This small molecule binds to this protein.
Small molecule (SMILES): CC(=O)N[C@@H]1[C@@H](O)[C@H](O)[C@@H](CO)O[C@H]1O

Sequence of chain 1.A:
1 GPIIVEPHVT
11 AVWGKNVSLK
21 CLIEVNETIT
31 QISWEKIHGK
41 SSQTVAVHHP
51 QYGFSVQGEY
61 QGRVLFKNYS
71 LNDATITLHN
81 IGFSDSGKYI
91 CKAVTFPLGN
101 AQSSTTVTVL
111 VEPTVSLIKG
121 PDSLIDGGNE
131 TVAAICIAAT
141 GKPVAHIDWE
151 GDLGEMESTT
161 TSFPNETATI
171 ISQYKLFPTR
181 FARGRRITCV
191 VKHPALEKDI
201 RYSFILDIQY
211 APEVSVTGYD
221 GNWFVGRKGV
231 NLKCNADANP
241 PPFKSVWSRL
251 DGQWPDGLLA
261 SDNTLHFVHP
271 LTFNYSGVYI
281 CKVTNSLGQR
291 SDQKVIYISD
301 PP

Binding-site contacts:
Ligand atom C3 contacts residue ASN274 of chain 1.A at 3.9 Å.
Ligand atom C8 contacts residue ASN274 of chain 1.A at 4.5 Å.
Ligand atom O5 contacts residue ASN274 of chain 1.A at 2.4 Å (h-bond).
Ligand atom C6 contacts residue GLN253 of chain 1.A at 4.4 Å.
Ligand atom C1 contacts residue ASN274 of chain 1.A at 1.4 Å.
Ligand atom N2 contacts residue ASN274 of chain 1.A at 2.9 Å (h-bond).
Ligand atom C6 contacts residue ASN274 of chain 1.A at 4.3 Å.
Ligand atom C5 contacts residue ASN274 of chain 1.A at 3.7 Å.
Ligand atom C4 contacts residue ASN274 of chain 1.A at 4.3 Å.
Ligand atom O6 contacts residue GLN253 of chain 1.A at 3.0 Å (h-bond).
Ligand atom C2 contacts residue ASN274 of chain 1.A at 2.5 Å.
Ligand atom C7 contacts residue ASN274 of chain 1.A at 3.3 Å.
Ligand atom O7 contacts residue ASN274 of chain 1.A at 3.3 Å (h-bond).
Ligand atom C8 contacts residue PHE273 of chain 1.A at 4.1 Å (hydrophobic).